The small molecule below binds the protein below.
Small molecule (SMILES): CC(=O)N[C@@H]1[C@@H](O)[C@H](O)[C@@H](CO)O[C@H]1O

Binding-site contacts:
Ligand atom C4 contacts residue ASN377 of chain 1.A at 4.2 Å.
Ligand atom C7 contacts residue LYS413 of chain 1.A at 4.4 Å.
Ligand atom C1 contacts residue ASN377 of chain 1.A at 1.4 Å.
Ligand atom O7 contacts residue ASN377 of chain 1.A at 3.8 Å.
Ligand atom C3 contacts residue ASN377 of chain 1.A at 3.8 Å.
Ligand atom C7 contacts residue ASN377 of chain 1.A at 3.6 Å.
Ligand atom C8 contacts residue SER415 of chain 1.A at 4.3 Å.
Ligand atom N2 contacts residue ASN377 of chain 1.A at 2.9 Å (h-bond).
Ligand atom C5 contacts residue ASN377 of chain 1.A at 3.6 Å.
Ligand atom C2 contacts residue ASN377 of chain 1.A at 2.4 Å.
Ligand atom O5 contacts residue ASN377 of chain 1.A at 2.3 Å (h-bond).
Ligand atom C8 contacts residue HIS375 of chain 1.A at 4.5 Å.
Ligand atom O7 contacts residue LYS413 of chain 1.A at 3.5 Å.

Sequence of chain 1.A:
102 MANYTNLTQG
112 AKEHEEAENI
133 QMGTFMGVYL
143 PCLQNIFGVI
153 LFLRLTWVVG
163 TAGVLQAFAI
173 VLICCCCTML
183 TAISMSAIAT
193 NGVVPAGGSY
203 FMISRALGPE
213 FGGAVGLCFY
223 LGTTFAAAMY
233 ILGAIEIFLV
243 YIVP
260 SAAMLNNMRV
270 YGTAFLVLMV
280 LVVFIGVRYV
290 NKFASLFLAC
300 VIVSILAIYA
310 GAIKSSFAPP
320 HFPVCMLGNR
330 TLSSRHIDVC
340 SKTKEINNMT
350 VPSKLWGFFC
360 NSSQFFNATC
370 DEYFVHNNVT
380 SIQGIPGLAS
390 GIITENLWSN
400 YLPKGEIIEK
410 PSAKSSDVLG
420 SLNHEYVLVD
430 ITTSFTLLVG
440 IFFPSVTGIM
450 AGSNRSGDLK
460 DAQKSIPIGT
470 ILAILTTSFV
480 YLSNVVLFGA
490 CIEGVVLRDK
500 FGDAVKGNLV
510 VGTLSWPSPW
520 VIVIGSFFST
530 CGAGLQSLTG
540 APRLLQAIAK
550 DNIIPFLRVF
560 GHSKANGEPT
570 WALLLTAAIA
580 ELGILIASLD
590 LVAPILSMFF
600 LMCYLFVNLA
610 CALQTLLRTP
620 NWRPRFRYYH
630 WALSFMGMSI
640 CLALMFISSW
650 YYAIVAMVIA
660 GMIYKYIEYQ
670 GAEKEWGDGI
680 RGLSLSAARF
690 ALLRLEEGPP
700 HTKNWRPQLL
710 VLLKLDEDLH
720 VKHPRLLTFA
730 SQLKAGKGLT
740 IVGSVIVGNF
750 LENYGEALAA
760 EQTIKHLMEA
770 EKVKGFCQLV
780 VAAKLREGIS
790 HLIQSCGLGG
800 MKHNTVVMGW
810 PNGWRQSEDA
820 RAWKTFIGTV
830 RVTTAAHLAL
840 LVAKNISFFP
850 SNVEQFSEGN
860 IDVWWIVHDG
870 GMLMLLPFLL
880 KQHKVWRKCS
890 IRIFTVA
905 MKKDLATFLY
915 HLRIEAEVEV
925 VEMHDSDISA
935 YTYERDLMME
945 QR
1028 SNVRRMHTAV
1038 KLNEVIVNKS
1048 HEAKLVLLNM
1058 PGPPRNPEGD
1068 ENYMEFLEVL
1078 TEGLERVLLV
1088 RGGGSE